A protein and the small-molecule ligand that binds it are described below.
Small molecule (SMILES): NC(=O)N[C@@H](CC(=O)O)C(=O)O

Binding-site contacts:
Ligand atom O61 contacts residue ARG22 of chain 1.A at 2.9 Å (salt-bridge).
Ligand atom C61 contacts residue DOR1 of chain 1.B at 0.3 Å.
Ligand atom N1 contacts residue DOR1 of chain 1.B at 0.5 Å (h-bond).
Ligand atom O2 contacts residue PRO249 of chain 1.A at 3.1 Å.
Ligand atom O5 contacts residue ZN1 of chain 1.E at 2.4 Å.
Ligand atom O62 contacts residue PHE110 of chain 1.A at 3.4 Å.
Ligand atom O61 contacts residue ASN52 of chain 1.A at 3.0 Å (h-bond).
Ligand atom O2 contacts residue DOR1 of chain 1.B at 0.3 Å (h-bond).
Ligand atom O4 contacts residue THR109 of chain 1.A at 2.9 Å (h-bond).
Ligand atom O61 contacts residue DOR1 of chain 1.B at 0.5 Å (h-bond).
Ligand atom O5 contacts residue ZN1 of chain 1.D at 1.9 Å.
Ligand atom C4 contacts residue ZN1 of chain 1.E at 2.6 Å.
Ligand atom O4 contacts residue KCX103 of chain 1.A at 3.3 Å (h-bond).
Ligand atom O2 contacts residue ARG208 of chain 1.A at 2.9 Å (salt-bridge).
Ligand atom O61 contacts residue HIS20 of chain 1.A at 3.0 Å (h-bond).
Ligand atom C4 contacts residue KCX103 of chain 1.A at 3.3 Å.
Ligand atom C61 contacts residue ARG22 of chain 1.A at 3.5 Å.
Ligand atom C4 contacts residue ZN1 of chain 1.D at 3.0 Å.
Ligand atom O5 contacts residue DOR1 of chain 1.B at 2.5 Å.
Ligand atom O62 contacts residue ARG22 of chain 1.A at 2.8 Å (salt-bridge).
Ligand atom O62 contacts residue HIS237 of chain 1.A at 3.1 Å (h-bond).
Ligand atom O5 contacts residue HIS20 of chain 1.A at 3.3 Å (h-bond).
Ligand atom O4 contacts residue ZN1 of chain 1.E at 2.0 Å.
Ligand atom C4 contacts residue THR109 of chain 1.A at 3.5 Å.
Ligand atom C5 contacts residue THR109 of chain 1.A at 3.3 Å.
Ligand atom C5 contacts residue DOR1 of chain 1.B at 0.1 Å.
Ligand atom C4 contacts residue DOR1 of chain 1.B at 1.4 Å.
Ligand atom C6 contacts residue DOR1 of chain 1.B at 0.2 Å.
Ligand atom N3 contacts residue ARG208 of chain 1.A at 2.6 Å (salt-bridge).
Ligand atom N3 contacts residue DOR1 of chain 1.B at 1.5 Å.
Ligand atom O4 contacts residue HIS137 of chain 1.A at 2.8 Å (h-bond).
Ligand atom C2 contacts residue DOR1 of chain 1.B at 0.2 Å.
Ligand atom O62 contacts residue DOR1 of chain 1.B at 0.3 Å (h-bond).
Ligand atom O2 contacts residue GLY250 of chain 1.A at 3.1 Å (h-bond).
Ligand atom O62 contacts residue PRO249 of chain 1.A at 3.1 Å (h-bond).
Ligand atom N3 contacts residue ASP233 of chain 1.A at 2.8 Å (salt-bridge).
Ligand atom O5 contacts residue KCX103 of chain 1.A at 2.9 Å (h-bond).
Ligand atom O4 contacts residue DOR1 of chain 1.B at 0.9 Å (h-bond).
Ligand atom N1 contacts residue PRO249 of chain 1.A at 3.0 Å (h-bond).
Ligand atom O5 contacts residue ASP233 of chain 1.A at 3.0 Å (salt-bridge).

Sequence of chain 1.A:
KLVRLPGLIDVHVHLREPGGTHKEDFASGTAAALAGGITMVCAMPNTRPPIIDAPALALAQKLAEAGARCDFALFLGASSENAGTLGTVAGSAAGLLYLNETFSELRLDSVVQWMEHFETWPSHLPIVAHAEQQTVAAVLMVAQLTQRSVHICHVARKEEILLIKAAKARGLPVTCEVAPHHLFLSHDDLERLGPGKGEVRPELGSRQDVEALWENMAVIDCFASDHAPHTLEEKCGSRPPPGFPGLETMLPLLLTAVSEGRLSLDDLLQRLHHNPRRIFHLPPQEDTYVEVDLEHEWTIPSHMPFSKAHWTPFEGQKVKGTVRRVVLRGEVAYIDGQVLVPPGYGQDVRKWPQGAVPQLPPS